Sequence of chain 2.A:
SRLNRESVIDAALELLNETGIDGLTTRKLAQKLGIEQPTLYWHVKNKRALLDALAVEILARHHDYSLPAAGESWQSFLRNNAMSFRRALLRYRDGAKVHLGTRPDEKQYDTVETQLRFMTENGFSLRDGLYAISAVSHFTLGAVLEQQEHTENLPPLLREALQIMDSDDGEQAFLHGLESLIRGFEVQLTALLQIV

Binding-site contacts:
Ligand atom C4 contacts residue GLN115 of chain 2.A at 3.3 Å.
Ligand atom C43 contacts residue PHE85 of chain 2.A at 3.4 Å (hydrophobic).
Ligand atom O21 contacts residue GLN115 of chain 2.A at 3.5 Å (h-bond).
Ligand atom C41 contacts residue SER137 of chain 2.A at 3.6 Å.
Ligand atom C95 contacts residue HIS150 of chain 1.A at 3.1 Å.
Ligand atom C42 contacts residue ILE133 of chain 2.A at 3.9 Å (hydrophobic).
Ligand atom C96 contacts residue MET176 of chain 1.A at 3.7 Å (hydrophobic).
Ligand atom O91 contacts residue MET176 of chain 1.A at 3.0 Å.
Ligand atom C1B contacts residue MG1 of chain 2.C at 3.5 Å.
Ligand atom C3 contacts residue GLN115 of chain 2.A at 3.6 Å.
Ligand atom C71 contacts residue LEU130 of chain 2.A at 3.2 Å (hydrophobic).
Ligand atom O21 contacts residue HIS63 of chain 2.A at 3.0 Å.
Ligand atom N4 contacts residue ASN81 of chain 2.A at 2.7 Å (h-bond).
Ligand atom O10 contacts residue THR102 of chain 2.A at 3.8 Å.
Ligand atom C43 contacts residue SER137 of chain 2.A at 3.4 Å.
Ligand atom C3 contacts residue HIS63 of chain 2.A at 3.7 Å.
Ligand atom O1 contacts residue VAL112 of chain 2.A at 3.6 Å.
Ligand atom O3 contacts residue ASN81 of chain 2.A at 3.0 Å (h-bond).
Ligand atom C72 contacts residue LEU173 of chain 1.A at 3.8 Å (hydrophobic).
Ligand atom O3 contacts residue HIS63 of chain 2.A at 2.6 Å (h-bond).
Ligand atom O21 contacts residue SER66 of chain 2.A at 2.5 Å (h-bond).
Ligand atom O11 contacts residue MG1 of chain 2.C at 2.2 Å.
Ligand atom C42 contacts residue SER137 of chain 2.A at 3.6 Å.
Ligand atom C11 contacts residue MG1 of chain 2.C at 3.1 Å.
Ligand atom C4 contacts residue ASN81 of chain 2.A at 3.8 Å.
Ligand atom O12 contacts residue MG1 of chain 2.C at 1.9 Å.
Ligand atom C5 contacts residue GLN115 of chain 2.A at 3.6 Å.
Ligand atom C72 contacts residue LEU169 of chain 1.A at 3.7 Å (hydrophobic).
Ligand atom N21 contacts residue THR111 of chain 2.A at 3.9 Å.
Ligand atom C21 contacts residue HIS63 of chain 2.A at 3.6 Å.
Ligand atom C43 contacts residue ASN81 of chain 2.A at 3.3 Å.
Ligand atom C96 contacts residue LEU173 of chain 1.A at 3.8 Å (hydrophobic).
Ligand atom C21 contacts residue SER66 of chain 2.A at 3.6 Å.
Ligand atom O21 contacts residue THR111 of chain 2.A at 3.5 Å.
Ligand atom O3 contacts residue GLN115 of chain 2.A at 3.5 Å (h-bond).
Ligand atom C42 contacts residue ASN81 of chain 2.A at 2.9 Å.
Ligand atom C12 contacts residue MG1 of chain 2.C at 3.1 Å.
Ligand atom O1C contacts residue PHE85 of chain 2.A at 3.5 Å.
Ligand atom C8 contacts residue LEU173 of chain 1.A at 3.8 Å (hydrophobic).
Ligand atom O12 contacts residue HIS99 of chain 2.A at 3.1 Å (h-bond).

A small-molecule ligand and the protein it binds are described below.
Small molecule (SMILES): C[NH+](C)c1cc(NC(=O)CNC(C)(C)C)c(O)c2c1C[C@H]1C[C@H]3[C@H]([NH+](C)C)C(O)=C(C(N)=O)C(=O)[C@@]3(O)C(O)=C1C2=O

Sequence of chain 1.A:
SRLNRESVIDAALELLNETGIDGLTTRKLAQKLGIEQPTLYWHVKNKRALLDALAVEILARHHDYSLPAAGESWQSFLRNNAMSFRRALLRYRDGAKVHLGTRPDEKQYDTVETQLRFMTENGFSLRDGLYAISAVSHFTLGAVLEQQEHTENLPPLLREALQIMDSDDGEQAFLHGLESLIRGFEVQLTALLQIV